This small molecule binds to this protein.
Small molecule (SMILES): CC(=O)N[C@@H]1[C@@H](O)[C@H](O)[C@@H](CO)O[C@H]1O

Sequence of chain 11.E:
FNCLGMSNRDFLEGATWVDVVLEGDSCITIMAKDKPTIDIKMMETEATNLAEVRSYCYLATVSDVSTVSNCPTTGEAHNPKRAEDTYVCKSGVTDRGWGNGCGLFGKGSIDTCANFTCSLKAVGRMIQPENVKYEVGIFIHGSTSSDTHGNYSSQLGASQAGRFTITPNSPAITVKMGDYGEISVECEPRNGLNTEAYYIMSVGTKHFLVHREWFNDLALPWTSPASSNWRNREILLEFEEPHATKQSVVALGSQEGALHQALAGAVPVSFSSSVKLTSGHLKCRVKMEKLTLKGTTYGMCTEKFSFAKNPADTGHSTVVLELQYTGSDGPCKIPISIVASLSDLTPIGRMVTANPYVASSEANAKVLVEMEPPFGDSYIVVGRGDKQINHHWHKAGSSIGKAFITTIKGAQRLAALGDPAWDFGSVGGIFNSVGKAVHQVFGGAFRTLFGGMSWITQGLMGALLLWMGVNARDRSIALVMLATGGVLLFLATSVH

Binding-site contacts:
Ligand atom C3 contacts residue ASN118 of chain 11.E at 3.8 Å.
Ligand atom C2 contacts residue ASN118 of chain 11.E at 2.5 Å.
Ligand atom C8 contacts residue ASN118 of chain 11.E at 4.3 Å.
Ligand atom C7 contacts residue ASN118 of chain 11.E at 3.3 Å.
Ligand atom C6 contacts residue THR120 of chain 11.E at 4.0 Å.
Ligand atom N2 contacts residue TYR90 of chain 11.E at 4.2 Å.
Ligand atom N2 contacts residue ASN118 of chain 11.E at 2.9 Å (h-bond).
Ligand atom C1 contacts residue SER66 of chain 11.E at 4.4 Å.
Ligand atom O5 contacts residue THR120 of chain 11.E at 3.7 Å.
Ligand atom C5 contacts residue ASN118 of chain 11.E at 3.6 Å.
Ligand atom C5 contacts residue THR120 of chain 11.E at 4.5 Å.
Ligand atom C8 contacts residue TYR90 of chain 11.E at 3.6 Å (hydrophobic).
Ligand atom O5 contacts residue ASN118 of chain 11.E at 2.4 Å (h-bond).
Ligand atom O6 contacts residue PHE119 of chain 11.E at 3.2 Å (h-bond).
Ligand atom O7 contacts residue ASP67 of chain 11.E at 4.3 Å.
Ligand atom C7 contacts residue TYR90 of chain 11.E at 4.2 Å (hydrophobic).
Ligand atom O7 contacts residue SER66 of chain 11.E at 3.6 Å.
Ligand atom C1 contacts residue ASN118 of chain 11.E at 1.4 Å.
Ligand atom O6 contacts residue THR120 of chain 11.E at 3.5 Å (h-bond).
Ligand atom O6 contacts residue THR89 of chain 11.E at 3.8 Å.
Ligand atom O5 contacts residue SER66 of chain 11.E at 4.3 Å.
Ligand atom O6 contacts residue ASN118 of chain 11.E at 4.1 Å.
Ligand atom C8 contacts residue ASP67 of chain 11.E at 4.0 Å.
Ligand atom C4 contacts residue ASN118 of chain 11.E at 4.2 Å.
Ligand atom O7 contacts residue ASN118 of chain 11.E at 3.4 Å (h-bond).
Ligand atom C7 contacts residue ASP67 of chain 11.E at 4.3 Å.